Sequence of chain 1.E:
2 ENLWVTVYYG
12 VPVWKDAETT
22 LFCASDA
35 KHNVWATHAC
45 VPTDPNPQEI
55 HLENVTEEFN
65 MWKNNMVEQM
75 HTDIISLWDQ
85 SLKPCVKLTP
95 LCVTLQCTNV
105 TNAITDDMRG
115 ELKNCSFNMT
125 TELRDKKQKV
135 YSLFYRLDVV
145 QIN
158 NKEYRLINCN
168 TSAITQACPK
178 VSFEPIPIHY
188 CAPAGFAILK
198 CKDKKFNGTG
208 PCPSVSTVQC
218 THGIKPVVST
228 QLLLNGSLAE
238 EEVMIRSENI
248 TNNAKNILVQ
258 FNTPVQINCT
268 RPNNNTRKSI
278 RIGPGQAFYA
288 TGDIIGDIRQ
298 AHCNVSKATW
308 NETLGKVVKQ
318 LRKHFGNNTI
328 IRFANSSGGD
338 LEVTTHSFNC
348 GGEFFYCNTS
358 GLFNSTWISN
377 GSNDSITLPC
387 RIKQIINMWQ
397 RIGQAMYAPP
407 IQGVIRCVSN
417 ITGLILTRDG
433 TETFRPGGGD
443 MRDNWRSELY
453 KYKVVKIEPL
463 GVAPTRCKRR

The small molecule below binds the protein below.
Small molecule (SMILES): CC(=O)N[C@@H]1[C@@H](O)[C@H](O)[C@@H](CO)O[C@H]1O

Binding-site contacts:
Ligand atom N2 contacts residue ASN122 of chain 1.E at 3.1 Å (h-bond).
Ligand atom O7 contacts residue PHE121 of chain 1.E at 4.3 Å.
Ligand atom C2 contacts residue ASN122 of chain 1.E at 2.5 Å.
Ligand atom C8 contacts residue PHE121 of chain 1.E at 3.8 Å (hydrophobic).
Ligand atom O5 contacts residue ASN122 of chain 1.E at 2.3 Å (h-bond).
Ligand atom C7 contacts residue ASN122 of chain 1.E at 3.6 Å.
Ligand atom C8 contacts residue LYS133 of chain 1.E at 4.2 Å.
Ligand atom C8 contacts residue GLN100 of chain 1.E at 3.9 Å.
Ligand atom C3 contacts residue ASN122 of chain 1.E at 3.8 Å.
Ligand atom O7 contacts residue GLN100 of chain 1.E at 4.1 Å.
Ligand atom C7 contacts residue PHE121 of chain 1.E at 4.3 Å (hydrophobic).
Ligand atom C1 contacts residue ASN122 of chain 1.E at 1.4 Å.
Ligand atom C4 contacts residue ASN122 of chain 1.E at 4.2 Å.
Ligand atom C8 contacts residue SER120 of chain 1.E at 3.6 Å.
Ligand atom O7 contacts residue ASN122 of chain 1.E at 3.7 Å.
Ligand atom C5 contacts residue ASN122 of chain 1.E at 3.7 Å.
Ligand atom C7 contacts residue GLN100 of chain 1.E at 4.2 Å.
Ligand atom O7 contacts residue THR98 of chain 1.E at 4.3 Å.